Binding-site contacts:
Ligand atom C5A contacts residue ASN284 of chain 2.A at 3.8 Å.
Ligand atom C6A contacts residue LEU136 of chain 2.A at 3.7 Å (hydrophobic).
Ligand atom O6 contacts residue HIS377 of chain 2.A at 2.8 Å (h-bond).
Ligand atom O1 contacts residue ASN284 of chain 2.A at 3.5 Å (h-bond).
Ligand atom C6A contacts residue ASP283 of chain 2.A at 3.2 Å.
Ligand atom C6 contacts residue GLY135 of chain 2.A at 3.7 Å.
Ligand atom C1A contacts residue ASN284 of chain 2.A at 3.1 Å.
Ligand atom C3A contacts residue ASN284 of chain 2.A at 3.7 Å.
Ligand atom O5 contacts residue LEU136 of chain 2.A at 3.5 Å (h-bond).
Ligand atom O4A contacts residue THR378 of chain 2.A at 3.3 Å.
Ligand atom C3A contacts residue HIS377 of chain 2.A at 3.3 Å.
Ligand atom O4 contacts residue GLY675 of chain 2.A at 2.8 Å (h-bond).
Ligand atom C3 contacts residue GLU672 of chain 2.A at 3.4 Å.
Ligand atom C2A contacts residue ASN284 of chain 2.A at 3.3 Å.
Ligand atom C6 contacts residue HIS377 of chain 2.A at 3.7 Å.
Ligand atom O2 contacts residue TYR573 of chain 2.A at 3.1 Å (h-bond).
Ligand atom O3 contacts residue SER674 of chain 2.A at 3.0 Å (h-bond).
Ligand atom O3 contacts residue ALA673 of chain 2.A at 3.3 Å (h-bond).
Ligand atom C2 contacts residue HIS377 of chain 2.A at 3.6 Å.
Ligand atom CL5 contacts residue ASN284 of chain 2.A at 3.8 Å.
Ligand atom O4A contacts residue ASP339 of chain 2.A at 2.6 Å (salt-bridge).
Ligand atom C5 contacts residue LEU136 of chain 2.A at 3.7 Å (hydrophobic).
Ligand atom C1A contacts residue ASP283 of chain 2.A at 3.3 Å.
Ligand atom C6 contacts residue ASN484 of chain 2.A at 3.4 Å.
Ligand atom O2 contacts residue GLU672 of chain 2.A at 3.1 Å (salt-bridge).
Ligand atom C5 contacts residue GLY135 of chain 2.A at 3.7 Å.
Ligand atom C1A contacts residue LEU136 of chain 2.A at 3.4 Å (hydrophobic).
Ligand atom C4A contacts residue ASP339 of chain 2.A at 3.4 Å.
Ligand atom C6A contacts residue ASN284 of chain 2.A at 3.5 Å.
Ligand atom CL5 contacts residue HIS341 of chain 2.A at 3.6 Å.
Ligand atom O1 contacts residue LEU136 of chain 2.A at 3.1 Å (h-bond).
Ligand atom O4 contacts residue SER674 of chain 2.A at 3.5 Å.
Ligand atom O2 contacts residue ASN284 of chain 2.A at 3.0 Å (h-bond).
Ligand atom O4 contacts residue ASN484 of chain 2.A at 3.7 Å.
Ligand atom O3 contacts residue GLY675 of chain 2.A at 3.2 Å (h-bond).
Ligand atom O1 contacts residue ASP283 of chain 2.A at 2.6 Å (salt-bridge).
Ligand atom O3 contacts residue GLU672 of chain 2.A at 2.8 Å (salt-bridge).
Ligand atom O4A contacts residue HIS377 of chain 2.A at 3.6 Å.
Ligand atom O1 contacts residue GLY135 of chain 2.A at 3.7 Å.
Ligand atom O6 contacts residue ASN484 of chain 2.A at 2.8 Å (h-bond).

Sequence of chain 2.A:
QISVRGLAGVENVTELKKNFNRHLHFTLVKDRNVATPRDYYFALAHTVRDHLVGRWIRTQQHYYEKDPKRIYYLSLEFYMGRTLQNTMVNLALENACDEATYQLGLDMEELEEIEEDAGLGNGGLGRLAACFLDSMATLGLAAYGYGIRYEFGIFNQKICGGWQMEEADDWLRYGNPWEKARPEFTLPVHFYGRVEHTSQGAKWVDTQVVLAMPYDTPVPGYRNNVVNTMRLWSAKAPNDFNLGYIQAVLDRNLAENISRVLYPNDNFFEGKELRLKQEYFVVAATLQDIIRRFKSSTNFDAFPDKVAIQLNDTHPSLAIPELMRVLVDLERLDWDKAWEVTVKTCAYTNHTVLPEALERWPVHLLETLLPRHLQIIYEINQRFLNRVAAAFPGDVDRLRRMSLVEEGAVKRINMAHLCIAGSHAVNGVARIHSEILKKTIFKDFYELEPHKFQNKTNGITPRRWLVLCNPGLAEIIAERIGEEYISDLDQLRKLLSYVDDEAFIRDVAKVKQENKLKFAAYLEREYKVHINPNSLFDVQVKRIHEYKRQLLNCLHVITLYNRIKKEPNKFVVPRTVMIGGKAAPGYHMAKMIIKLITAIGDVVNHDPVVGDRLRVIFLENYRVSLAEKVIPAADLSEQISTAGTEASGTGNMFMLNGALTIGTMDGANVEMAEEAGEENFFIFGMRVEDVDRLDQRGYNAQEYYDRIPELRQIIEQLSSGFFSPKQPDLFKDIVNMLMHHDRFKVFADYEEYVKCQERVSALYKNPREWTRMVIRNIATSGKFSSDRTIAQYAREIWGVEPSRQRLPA

A small-molecule ligand and the protein it binds are described below.
Small molecule (SMILES): OC[C@H]1O[C@@H](c2cc(O)c(Cl)cc2O)[C@H](O)[C@@H](O)[C@@H]1O